Sequence of chain 1.A:
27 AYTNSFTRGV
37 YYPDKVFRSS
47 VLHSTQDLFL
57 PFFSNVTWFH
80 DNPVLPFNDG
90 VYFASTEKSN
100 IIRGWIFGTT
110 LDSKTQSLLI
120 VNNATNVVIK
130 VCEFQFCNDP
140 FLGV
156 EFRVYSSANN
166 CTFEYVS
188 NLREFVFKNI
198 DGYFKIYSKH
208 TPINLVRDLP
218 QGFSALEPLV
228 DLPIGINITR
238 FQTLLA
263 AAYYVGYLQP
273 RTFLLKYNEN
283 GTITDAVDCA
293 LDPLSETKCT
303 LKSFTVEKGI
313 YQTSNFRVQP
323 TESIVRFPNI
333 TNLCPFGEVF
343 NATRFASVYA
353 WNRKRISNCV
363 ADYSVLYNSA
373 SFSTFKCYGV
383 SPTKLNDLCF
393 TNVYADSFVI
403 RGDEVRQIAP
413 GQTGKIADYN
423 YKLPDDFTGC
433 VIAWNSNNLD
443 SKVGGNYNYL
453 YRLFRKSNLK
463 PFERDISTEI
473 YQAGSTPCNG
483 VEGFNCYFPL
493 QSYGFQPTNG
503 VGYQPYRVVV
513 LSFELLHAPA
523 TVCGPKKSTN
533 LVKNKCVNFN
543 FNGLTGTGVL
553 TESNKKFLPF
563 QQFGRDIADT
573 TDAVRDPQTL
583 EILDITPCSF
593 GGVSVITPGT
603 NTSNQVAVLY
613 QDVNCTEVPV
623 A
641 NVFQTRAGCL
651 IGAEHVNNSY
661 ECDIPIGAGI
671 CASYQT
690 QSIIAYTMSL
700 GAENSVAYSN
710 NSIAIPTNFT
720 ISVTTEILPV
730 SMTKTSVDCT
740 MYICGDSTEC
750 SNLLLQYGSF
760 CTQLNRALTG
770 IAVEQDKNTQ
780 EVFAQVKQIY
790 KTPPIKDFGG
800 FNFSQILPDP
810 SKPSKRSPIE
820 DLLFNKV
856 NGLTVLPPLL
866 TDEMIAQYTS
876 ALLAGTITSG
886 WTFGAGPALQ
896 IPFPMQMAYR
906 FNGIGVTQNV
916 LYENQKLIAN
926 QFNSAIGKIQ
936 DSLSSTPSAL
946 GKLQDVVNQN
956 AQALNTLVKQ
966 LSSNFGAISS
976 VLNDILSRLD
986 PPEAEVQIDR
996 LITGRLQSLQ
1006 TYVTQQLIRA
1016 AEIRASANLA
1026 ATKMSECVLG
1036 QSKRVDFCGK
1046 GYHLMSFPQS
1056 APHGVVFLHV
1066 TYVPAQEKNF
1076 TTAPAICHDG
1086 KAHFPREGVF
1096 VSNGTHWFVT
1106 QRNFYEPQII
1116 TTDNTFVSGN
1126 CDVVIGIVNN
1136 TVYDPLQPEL

Binding-site contacts:
Ligand atom N2 contacts residue ASN1134 of chain 1.A at 2.9 Å (h-bond).
Ligand atom C1 contacts residue ASN1134 of chain 1.A at 1.5 Å.
Ligand atom C8 contacts residue ASN1134 of chain 1.A at 4.2 Å.
Ligand atom C5 contacts residue ASN1134 of chain 1.A at 3.6 Å.
Ligand atom O5 contacts residue ASN1134 of chain 1.A at 2.3 Å (h-bond).
Ligand atom C2 contacts residue ASN1134 of chain 1.A at 2.6 Å.
Ligand atom C7 contacts residue ASN1134 of chain 1.A at 3.3 Å.
Ligand atom O7 contacts residue ASN1134 of chain 1.A at 3.5 Å (h-bond).
Ligand atom C3 contacts residue ASN1134 of chain 1.A at 3.9 Å.
Ligand atom C4 contacts residue ASN1134 of chain 1.A at 4.2 Å.

This protein binds this small molecule.
Small molecule (SMILES): CC(=O)N[C@@H]1[C@@H](O)[C@H](O)[C@@H](CO)O[C@H]1O